The small molecule below binds the protein below.
Small molecule (SMILES): O=C(CCBr)N1CN(C(=O)CCBr)CN(C(=O)CCBr)C1

Sequence of chain 1.C:
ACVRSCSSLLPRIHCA

Sequence of chain 1.B:
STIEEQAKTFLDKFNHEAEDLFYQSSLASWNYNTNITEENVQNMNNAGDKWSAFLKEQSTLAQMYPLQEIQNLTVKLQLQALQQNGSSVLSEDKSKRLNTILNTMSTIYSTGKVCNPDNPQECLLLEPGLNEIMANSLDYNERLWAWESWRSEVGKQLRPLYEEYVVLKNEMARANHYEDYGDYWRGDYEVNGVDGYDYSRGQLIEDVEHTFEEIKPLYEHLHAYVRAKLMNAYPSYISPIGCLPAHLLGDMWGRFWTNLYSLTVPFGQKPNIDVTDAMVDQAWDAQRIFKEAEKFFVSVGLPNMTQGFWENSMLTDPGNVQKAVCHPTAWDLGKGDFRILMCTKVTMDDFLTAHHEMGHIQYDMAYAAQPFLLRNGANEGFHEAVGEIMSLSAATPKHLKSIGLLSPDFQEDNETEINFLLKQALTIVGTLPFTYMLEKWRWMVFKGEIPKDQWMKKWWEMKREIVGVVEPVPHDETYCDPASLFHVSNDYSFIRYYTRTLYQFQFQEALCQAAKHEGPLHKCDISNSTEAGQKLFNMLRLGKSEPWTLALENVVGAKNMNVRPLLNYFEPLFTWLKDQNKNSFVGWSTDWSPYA

Binding-site contacts:
Ligand atom O1 contacts residue CYS16 of chain 1.C at 2.9 Å (h-bond).
Ligand atom N3 contacts residue LEU10 of chain 1.C at 3.8 Å.
Ligand atom C10 contacts residue CYS2 of chain 1.C at 1.8 Å (hydrophobic).
Ligand atom C10 contacts residue ARG4 of chain 1.C at 3.0 Å.
Ligand atom O1 contacts residue TYR493 of chain 1.B at 3.6 Å (h-bond).
Ligand atom O2 contacts residue CYS2 of chain 1.C at 3.3 Å (h-bond).
Ligand atom O3 contacts residue CYS7 of chain 1.C at 3.2 Å (h-bond).
Ligand atom C2 contacts residue ARG13 of chain 1.C at 4.2 Å.
Ligand atom C5 contacts residue LEU11 of chain 1.C at 4.0 Å (hydrophobic).
Ligand atom O2 contacts residue ARG4 of chain 1.C at 4.1 Å.
Ligand atom N2 contacts residue ARG13 of chain 1.C at 3.4 Å (salt-bridge).
Ligand atom C9 contacts residue LEU10 of chain 1.C at 4.0 Å (hydrophobic).
Ligand atom O3 contacts residue LEU11 of chain 1.C at 2.9 Å (h-bond).
Ligand atom C2 contacts residue LEU10 of chain 1.C at 3.7 Å (hydrophobic).
Ligand atom C2 contacts residue TYR493 of chain 1.B at 3.1 Å (hydrophobic).
Ligand atom O2 contacts residue 4PH6 of chain 1.C at 3.5 Å (h-bond).
Ligand atom C2 contacts residue LEU11 of chain 1.C at 4.2 Å (hydrophobic).
Ligand atom C7 contacts residue 4PH6 of chain 1.C at 4.1 Å.
Ligand atom C12 contacts residue 4PH6 of chain 1.C at 4.2 Å.
Ligand atom C9 contacts residue CYS7 of chain 1.C at 2.9 Å (hydrophobic).
Ligand atom C5 contacts residue LEU10 of chain 1.C at 3.6 Å (hydrophobic).
Ligand atom C6 contacts residue ARG13 of chain 1.C at 3.4 Å.
Ligand atom C1 contacts residue ARG13 of chain 1.C at 3.5 Å.
Ligand atom C4 contacts residue CYS2 of chain 1.C at 3.0 Å (hydrophobic).
Ligand atom O3 contacts residue LEU10 of chain 1.C at 3.4 Å (h-bond).
Ligand atom C11 contacts residue CYS7 of chain 1.C at 1.8 Å (hydrophobic).
Ligand atom O2 contacts residue SER5 of chain 1.C at 3.5 Å.
Ligand atom C12 contacts residue CYS16 of chain 1.C at 1.8 Å (hydrophobic).
Ligand atom N1 contacts residue CYS2 of chain 1.C at 3.7 Å.
Ligand atom C6 contacts residue TYR493 of chain 1.B at 3.7 Å (hydrophobic).
Ligand atom C3 contacts residue LEU10 of chain 1.C at 4.1 Å (hydrophobic).
Ligand atom C6 contacts residue CYS16 of chain 1.C at 3.3 Å (hydrophobic).
Ligand atom C9 contacts residue SER9 of chain 1.C at 4.2 Å.
Ligand atom C5 contacts residue CYS7 of chain 1.C at 3.5 Å (hydrophobic).
Ligand atom C8 contacts residue CYS2 of chain 1.C at 2.8 Å (hydrophobic).
Ligand atom N2 contacts residue TYR493 of chain 1.B at 3.6 Å.
Ligand atom C7 contacts residue CYS16 of chain 1.C at 3.0 Å (hydrophobic).
Ligand atom C11 contacts residue 4PH6 of chain 1.C at 3.7 Å.
Ligand atom O1 contacts residue ARG13 of chain 1.C at 2.7 Å (salt-bridge).
Ligand atom C8 contacts residue 4PH6 of chain 1.C at 4.2 Å.